Sequence of chain 1.B:
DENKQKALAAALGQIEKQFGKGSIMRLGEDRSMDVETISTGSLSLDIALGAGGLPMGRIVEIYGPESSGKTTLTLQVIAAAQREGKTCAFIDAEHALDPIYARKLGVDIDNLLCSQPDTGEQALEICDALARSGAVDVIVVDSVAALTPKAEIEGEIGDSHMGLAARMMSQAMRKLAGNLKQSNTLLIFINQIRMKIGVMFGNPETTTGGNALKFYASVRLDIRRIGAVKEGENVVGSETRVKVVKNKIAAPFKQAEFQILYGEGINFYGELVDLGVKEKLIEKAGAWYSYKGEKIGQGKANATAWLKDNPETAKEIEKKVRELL

Binding-site contacts:
Ligand atom N6 contacts residue TYR130 of chain 1.C at 3.8 Å.
Ligand atom PG contacts residue SER96 of chain 1.C at 3.9 Å.
Ligand atom O3G contacts residue LYS275 of chain 1.B at 3.3 Å.
Ligand atom O3A contacts residue SER97 of chain 1.C at 2.8 Å (h-bond).
Ligand atom O3G contacts residue LYS277 of chain 1.B at 3.2 Å.
Ligand atom S1G contacts residue GLU95 of chain 1.C at 3.4 Å.
Ligand atom O2B contacts residue MG1 of chain 1.Q at 2.6 Å.
Ligand atom O1B contacts residue THR100 of chain 1.C at 3.9 Å.
Ligand atom O5' contacts residue THR101 of chain 1.C at 3.5 Å (h-bond).
Ligand atom PB contacts residue MG1 of chain 1.Q at 3.7 Å.
Ligand atom O1B contacts residue SER97 of chain 1.C at 2.5 Å (h-bond).
Ligand atom O4' contacts residue TYR130 of chain 1.C at 3.8 Å.
Ligand atom O2B contacts residue THR100 of chain 1.C at 3.2 Å (h-bond).
Ligand atom O2G contacts residue MG1 of chain 1.Q at 2.9 Å.
Ligand atom N6 contacts residue ILE278 of chain 1.B at 3.6 Å.
Ligand atom N6 contacts residue ALA279 of chain 1.B at 3.8 Å.
Ligand atom S1G contacts residue SER96 of chain 1.C at 3.6 Å (h-bond).
Ligand atom O1A contacts residue THR101 of chain 1.C at 2.7 Å (h-bond).
Ligand atom O3' contacts residue TYR291 of chain 1.C at 3.2 Å.
Ligand atom C2 contacts residue ALA279 of chain 1.B at 3.8 Å (hydrophobic).
Ligand atom S1G contacts residue PHE244 of chain 1.B at 3.8 Å.
Ligand atom O1B contacts residue LYS99 of chain 1.C at 3.1 Å.
Ligand atom O3B contacts residue SER96 of chain 1.C at 3.0 Å (h-bond).
Ligand atom N1 contacts residue ALA280 of chain 1.B at 3.9 Å.
Ligand atom S1G contacts residue LYS275 of chain 1.B at 3.4 Å (salt-bridge).
Ligand atom O4' contacts residue TYR291 of chain 1.C at 3.9 Å.
Ligand atom O1B contacts residue MG1 of chain 1.Q at 3.8 Å.
Ligand atom C6 contacts residue TYR130 of chain 1.C at 3.7 Å (hydrophobic).
Ligand atom O1A contacts residue THR100 of chain 1.C at 3.4 Å.
Ligand atom C5' contacts residue THR101 of chain 1.C at 3.6 Å.
Ligand atom PB contacts residue SER97 of chain 1.C at 3.0 Å.
Ligand atom C1' contacts residue TYR291 of chain 1.C at 3.9 Å (hydrophobic).
Ligand atom C5' contacts residue GLY98 of chain 1.C at 3.9 Å.
Ligand atom O3B contacts residue SER97 of chain 1.C at 3.9 Å.
Ligand atom PA contacts residue THR101 of chain 1.C at 3.7 Å.
Ligand atom N1 contacts residue TYR130 of chain 1.C at 3.9 Å.
Ligand atom O2' contacts residue ASN276 of chain 1.B at 3.7 Å.
Ligand atom C2 contacts residue ALA280 of chain 1.B at 3.7 Å (hydrophobic).
Ligand atom N1 contacts residue ALA279 of chain 1.B at 3.6 Å.
Ligand atom O2' contacts residue PRO281 of chain 1.B at 3.4 Å.

A small-molecule ligand and the protein it binds are described below.
Small molecule (SMILES): Nc1ncnc2c1ncn2[C@@H]1O[C@H](COP(=O)(O)OP(=O)(O)OP(O)(O)=S)[C@@H](O)[C@H]1O

Sequence of chain 1.C:
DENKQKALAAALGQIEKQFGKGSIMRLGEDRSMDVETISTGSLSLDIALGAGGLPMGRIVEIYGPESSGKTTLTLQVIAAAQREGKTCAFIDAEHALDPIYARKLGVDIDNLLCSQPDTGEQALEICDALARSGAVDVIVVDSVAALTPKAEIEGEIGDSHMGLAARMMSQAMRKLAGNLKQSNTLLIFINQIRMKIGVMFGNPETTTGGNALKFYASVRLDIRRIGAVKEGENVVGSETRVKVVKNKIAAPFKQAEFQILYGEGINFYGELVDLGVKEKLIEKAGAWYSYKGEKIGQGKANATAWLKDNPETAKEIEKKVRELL